Sequence of chain 1.B:
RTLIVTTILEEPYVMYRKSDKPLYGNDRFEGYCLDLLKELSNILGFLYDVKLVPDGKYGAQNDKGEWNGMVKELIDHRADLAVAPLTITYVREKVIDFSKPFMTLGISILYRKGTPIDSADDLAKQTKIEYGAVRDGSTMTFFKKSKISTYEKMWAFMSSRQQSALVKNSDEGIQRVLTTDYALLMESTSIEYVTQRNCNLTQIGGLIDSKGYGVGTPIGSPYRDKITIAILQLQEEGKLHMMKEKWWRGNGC

Binding-site contacts:
Ligand atom CAA contacts residue GLU13 of chain 1.B at 3.5 Å.
Ligand atom OXT contacts residue LEU89 of chain 1.B at 3.9 Å.
Ligand atom OE2 contacts residue GLY140 of chain 1.B at 3.1 Å.
Ligand atom CAL contacts residue PRO88 of chain 1.B at 3.4 Å (hydrophobic).
Ligand atom CA contacts residue THR90 of chain 1.B at 3.3 Å.
Ligand atom CAT contacts residue TYR61 of chain 1.B at 3.8 Å (hydrophobic).
Ligand atom OXT contacts residue THR90 of chain 1.B at 3.0 Å (h-bond).
Ligand atom CD contacts residue SER141 of chain 1.B at 3.9 Å.
Ligand atom CA contacts residue GLU190 of chain 1.B at 3.5 Å.
Ligand atom CAB contacts residue ASP139 of chain 1.B at 3.7 Å.
Ligand atom CD contacts residue THR142 of chain 1.B at 3.5 Å.
Ligand atom CAP contacts residue TYR61 of chain 1.B at 3.8 Å (hydrophobic).
Ligand atom CG contacts residue GLU190 of chain 1.B at 3.7 Å.
Ligand atom OE1 contacts residue THR142 of chain 1.B at 2.6 Å (h-bond).
Ligand atom OXT contacts residue SER141 of chain 1.B at 3.8 Å.
Ligand atom CAQ contacts residue TYR61 of chain 1.B at 3.9 Å (hydrophobic).
Ligand atom N contacts residue GLU190 of chain 1.B at 2.8 Å (salt-bridge).
Ligand atom CAB contacts residue ARG138 of chain 1.B at 2.9 Å.
Ligand atom CAI contacts residue TYR61 of chain 1.B at 3.5 Å (hydrophobic).
Ligand atom OXT contacts residue PRO88 of chain 1.B at 3.4 Å (h-bond).
Ligand atom O contacts residue SER141 of chain 1.B at 2.8 Å (h-bond).
Ligand atom OXT contacts residue ARG95 of chain 1.B at 2.8 Å (salt-bridge).
Ligand atom CAA contacts residue SER173 of chain 1.B at 3.7 Å.
Ligand atom N contacts residue THR90 of chain 1.B at 3.2 Å (h-bond).
Ligand atom C contacts residue ARG95 of chain 1.B at 3.4 Å.
Ligand atom CAB contacts residue VAL137 of chain 1.B at 4.0 Å (hydrophobic).
Ligand atom O contacts residue ARG95 of chain 1.B at 3.0 Å (salt-bridge).
Ligand atom CAB contacts residue GLY140 of chain 1.B at 3.8 Å.
Ligand atom C contacts residue SER141 of chain 1.B at 3.4 Å.
Ligand atom OE1 contacts residue GLU190 of chain 1.B at 3.5 Å.
Ligand atom CAJ contacts residue TYR61 of chain 1.B at 3.6 Å (hydrophobic).
Ligand atom C contacts residue THR90 of chain 1.B at 3.3 Å.
Ligand atom OAD contacts residue LYS60 of chain 1.B at 3.4 Å.
Ligand atom OE2 contacts residue SER141 of chain 1.B at 2.7 Å (h-bond).
Ligand atom OE2 contacts residue THR142 of chain 1.B at 3.0 Å (h-bond).
Ligand atom CAL contacts residue GLU190 of chain 1.B at 3.3 Å.
Ligand atom CAK contacts residue VAL137 of chain 1.B at 3.8 Å (hydrophobic).
Ligand atom OXT contacts residue TYR61 of chain 1.B at 3.9 Å.
Ligand atom N contacts residue PRO88 of chain 1.B at 3.0 Å (h-bond).
Ligand atom OAD contacts residue TYR61 of chain 1.B at 2.7 Å (h-bond).

The protein below binds the small molecule below.
Small molecule (SMILES): C/C(=C/C=C/[C@@H](C)C(=O)O)[C@H]1CN[C@H](C(=O)O)[C@H]1CC(=O)O